Binding-site contacts:
Ligand atom CA1 contacts residue ASP144 of chain 1.A at 3.1 Å.
Ligand atom OE1 contacts residue ARG64 of chain 1.A at 3.2 Å (salt-bridge).
Ligand atom N3 contacts residue THR140 of chain 1.A at 2.7 Å (h-bond).
Ligand atom C12 contacts residue ILE91 of chain 1.A at 3.5 Å (hydrophobic).
Ligand atom O4 contacts residue ASP144 of chain 1.A at 2.7 Å (salt-bridge).
Ligand atom N1 contacts residue LEU92 of chain 1.A at 3.0 Å (h-bond).
Ligand atom C12 contacts residue MET89 of chain 1.A at 3.5 Å (hydrophobic).
Ligand atom OE1 contacts residue ILE91 of chain 1.A at 2.9 Å (h-bond).
Ligand atom C12 contacts residue ARG90 of chain 1.A at 3.6 Å.
Ligand atom C contacts residue ILE91 of chain 1.A at 3.5 Å (hydrophobic).
Ligand atom NA2 contacts residue VAL97 of chain 1.A at 3.1 Å.
Ligand atom C14 contacts residue GAR1 of chain 1.D at 3.2 Å.
Ligand atom C16 contacts residue LEU118 of chain 1.A at 3.6 Å (hydrophobic).
Ligand atom NA2 contacts residue LEU92 of chain 1.A at 2.8 Å (h-bond).
Ligand atom C13 contacts residue GAR1 of chain 1.D at 3.5 Å.
Ligand atom C9 contacts residue GAR1 of chain 1.D at 3.6 Å.
Ligand atom OA2 contacts residue ASP144 of chain 1.A at 2.4 Å (salt-bridge).
Ligand atom C13 contacts residue PHE88 of chain 1.A at 3.4 Å (hydrophobic).
Ligand atom C8 contacts residue LEU92 of chain 1.A at 3.5 Å (hydrophobic).
Ligand atom CD contacts residue ARG64 of chain 1.A at 3.2 Å.
Ligand atom C4 contacts residue THR140 of chain 1.A at 3.6 Å.
Ligand atom OA2 contacts residue HIS108 of chain 1.A at 2.8 Å (h-bond).
Ligand atom O4 contacts residue LEU143 of chain 1.A at 3.4 Å.
Ligand atom C8 contacts residue ARG90 of chain 1.A at 3.1 Å.
Ligand atom C4 contacts residue VAL139 of chain 1.A at 3.6 Å (hydrophobic).
Ligand atom OE1 contacts residue ARG90 of chain 1.A at 3.1 Å.
Ligand atom OA2 contacts residue ASN106 of chain 1.A at 2.9 Å (h-bond).
Ligand atom C10 contacts residue GAR1 of chain 1.D at 2.8 Å.
Ligand atom OE2 contacts residue ARG64 of chain 1.A at 3.2 Å (salt-bridge).
Ligand atom OA1 contacts residue GAR1 of chain 1.D at 3.0 Å (h-bond).
Ligand atom C9 contacts residue ASN106 of chain 1.A at 3.3 Å.
Ligand atom O4 contacts residue GLU142 of chain 1.A at 3.4 Å (salt-bridge).
Ligand atom CA1 contacts residue GAR1 of chain 1.D at 3.6 Å.
Ligand atom N3 contacts residue VAL139 of chain 1.A at 3.4 Å.
Ligand atom N contacts residue MET89 of chain 1.A at 3.6 Å (h-bond).
Ligand atom O4 contacts residue THR140 of chain 1.A at 3.6 Å (h-bond).
Ligand atom CA1 contacts residue HIS108 of chain 1.A at 3.2 Å.
Ligand atom OA1 contacts residue HIS108 of chain 1.A at 2.9 Å (h-bond).
Ligand atom C11 contacts residue ILE91 of chain 1.A at 3.3 Å (hydrophobic).
Ligand atom C7 contacts residue ARG90 of chain 1.A at 3.3 Å.

This protein binds this small molecule.
Small molecule (SMILES): Nc1nc2ccc(C[C@H](C(=O)O)c3ccc(C(=O)N[C@@H](CCC(=O)O)C(=O)O)cc3)cc2c(=O)[nH]1

Sequence of chain 1.A:
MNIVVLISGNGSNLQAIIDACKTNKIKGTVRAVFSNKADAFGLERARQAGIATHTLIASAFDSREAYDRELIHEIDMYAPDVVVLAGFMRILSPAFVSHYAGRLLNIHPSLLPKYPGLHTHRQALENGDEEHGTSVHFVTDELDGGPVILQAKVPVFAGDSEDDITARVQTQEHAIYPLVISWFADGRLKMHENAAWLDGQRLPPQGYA